This small molecule binds to this protein.
Small molecule (SMILES): C/C(=C\CNc1ncnc2c1ncn2[C@@H]1O[C@H](CO)[C@@H](O)[C@H]1O)CO

Binding-site contacts:
Ligand atom C4 contacts residue ARG357 of chain 1.A at 3.8 Å.
Ligand atom O2 contacts residue GLY217 of chain 1.A at 3.6 Å.
Ligand atom O3 contacts residue GLU283 of chain 1.A at 2.5 Å (salt-bridge).
Ligand atom N2 contacts residue LYS286 of chain 1.A at 3.7 Å.
Ligand atom O2 contacts residue LYS286 of chain 1.A at 3.5 Å (salt-bridge).
Ligand atom C6 contacts residue GLY354 of chain 1.A at 3.3 Å.
Ligand atom C9 contacts residue SER355 of chain 1.A at 3.7 Å.
Ligand atom N2 contacts residue GLY354 of chain 1.A at 3.7 Å.
Ligand atom C10 contacts residue GLY217 of chain 1.A at 3.7 Å.
Ligand atom O1 contacts residue ASP381 of chain 1.A at 3.1 Å (salt-bridge).
Ligand atom N1 contacts residue SER290 of chain 1.A at 2.8 Å (h-bond).
Ligand atom O3 contacts residue LYS286 of chain 1.A at 2.8 Å (salt-bridge).
Ligand atom N4 contacts residue GLY354 of chain 1.A at 3.7 Å.
Ligand atom N contacts residue ARG287 of chain 1.A at 3.7 Å.
Ligand atom O contacts residue SER355 of chain 1.A at 3.2 Å (h-bond).
Ligand atom N4 contacts residue ARG357 of chain 1.A at 3.0 Å (salt-bridge).
Ligand atom C7 contacts residue ARG357 of chain 1.A at 3.8 Å.
Ligand atom C7 contacts residue ARG287 of chain 1.A at 3.4 Å.
Ligand atom C13 contacts residue GLU283 of chain 1.A at 3.3 Å.
Ligand atom N3 contacts residue GLY354 of chain 1.A at 3.4 Å.
Ligand atom C11 contacts residue ASP381 of chain 1.A at 3.5 Å.
Ligand atom O contacts residue GLY354 of chain 1.A at 3.2 Å.
Ligand atom C8 contacts residue ARG287 of chain 1.A at 3.6 Å.
Ligand atom C3 contacts residue SER290 of chain 1.A at 3.6 Å.
Ligand atom C contacts residue VAL291 of chain 1.A at 3.6 Å (hydrophobic).
Ligand atom N contacts residue ARG357 of chain 1.A at 3.6 Å.
Ligand atom C5 contacts residue ILE358 of chain 1.A at 3.7 Å (hydrophobic).
Ligand atom C3 contacts residue ARG287 of chain 1.A at 3.1 Å.
Ligand atom C10 contacts residue SER355 of chain 1.A at 3.7 Å.
Ligand atom O2 contacts residue GLY245 of chain 1.A at 3.4 Å.
Ligand atom C11 contacts residue GLY217 of chain 1.A at 3.6 Å.
Ligand atom C9 contacts residue GLY354 of chain 1.A at 3.8 Å.
Ligand atom C5 contacts residue SER290 of chain 1.A at 3.5 Å.
Ligand atom C8 contacts residue GLY354 of chain 1.A at 3.5 Å.
Ligand atom C7 contacts residue GLY354 of chain 1.A at 3.5 Å.
Ligand atom C4 contacts residue ARG287 of chain 1.A at 3.5 Å.
Ligand atom C2 contacts residue SER290 of chain 1.A at 3.6 Å.
Ligand atom N4 contacts residue ARG287 of chain 1.A at 3.2 Å (salt-bridge).
Ligand atom C1 contacts residue VAL291 of chain 1.A at 3.7 Å (hydrophobic).
Ligand atom N1 contacts residue ARG287 of chain 1.A at 3.6 Å.

Sequence of chain 1.A:
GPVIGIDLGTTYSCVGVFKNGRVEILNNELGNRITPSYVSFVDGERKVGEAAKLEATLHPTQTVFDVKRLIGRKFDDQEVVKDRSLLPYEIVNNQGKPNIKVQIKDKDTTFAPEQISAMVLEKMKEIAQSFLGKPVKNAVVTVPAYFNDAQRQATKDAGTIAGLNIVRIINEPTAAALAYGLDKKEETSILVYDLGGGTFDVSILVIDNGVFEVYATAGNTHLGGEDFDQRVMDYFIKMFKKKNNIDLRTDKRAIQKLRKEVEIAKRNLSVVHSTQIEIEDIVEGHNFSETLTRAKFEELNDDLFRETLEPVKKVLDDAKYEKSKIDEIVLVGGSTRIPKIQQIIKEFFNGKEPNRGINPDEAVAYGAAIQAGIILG